The small molecule below binds the protein below.
Small molecule (SMILES): CC(=O)N[C@@H]1[C@@H](O)[C@H](O)[C@@H](CO)O[C@H]1O

Sequence of chain 1.A:
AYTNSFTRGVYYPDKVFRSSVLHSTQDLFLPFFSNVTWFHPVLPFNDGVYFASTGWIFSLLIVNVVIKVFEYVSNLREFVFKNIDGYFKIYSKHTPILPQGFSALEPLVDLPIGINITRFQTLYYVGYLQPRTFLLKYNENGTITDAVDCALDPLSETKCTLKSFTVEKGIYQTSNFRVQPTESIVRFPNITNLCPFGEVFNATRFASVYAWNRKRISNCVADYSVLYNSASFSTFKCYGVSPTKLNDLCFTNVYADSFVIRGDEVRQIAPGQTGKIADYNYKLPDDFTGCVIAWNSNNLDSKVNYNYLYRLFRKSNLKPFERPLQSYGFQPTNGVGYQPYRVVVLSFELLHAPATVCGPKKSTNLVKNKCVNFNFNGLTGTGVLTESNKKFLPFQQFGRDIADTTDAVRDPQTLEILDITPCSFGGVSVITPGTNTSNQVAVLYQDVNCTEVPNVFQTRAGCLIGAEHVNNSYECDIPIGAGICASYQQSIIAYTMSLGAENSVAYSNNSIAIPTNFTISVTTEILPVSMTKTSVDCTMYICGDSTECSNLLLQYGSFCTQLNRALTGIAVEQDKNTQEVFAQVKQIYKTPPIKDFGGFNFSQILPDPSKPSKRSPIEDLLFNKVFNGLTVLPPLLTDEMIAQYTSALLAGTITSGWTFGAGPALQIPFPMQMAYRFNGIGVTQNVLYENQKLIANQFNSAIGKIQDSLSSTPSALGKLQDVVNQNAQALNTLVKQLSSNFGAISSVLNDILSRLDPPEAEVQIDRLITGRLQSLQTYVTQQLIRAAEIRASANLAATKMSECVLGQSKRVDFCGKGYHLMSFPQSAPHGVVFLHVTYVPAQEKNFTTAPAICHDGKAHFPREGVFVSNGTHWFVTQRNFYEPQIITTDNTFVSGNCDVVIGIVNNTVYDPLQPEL

Sequence of chain 1.G:
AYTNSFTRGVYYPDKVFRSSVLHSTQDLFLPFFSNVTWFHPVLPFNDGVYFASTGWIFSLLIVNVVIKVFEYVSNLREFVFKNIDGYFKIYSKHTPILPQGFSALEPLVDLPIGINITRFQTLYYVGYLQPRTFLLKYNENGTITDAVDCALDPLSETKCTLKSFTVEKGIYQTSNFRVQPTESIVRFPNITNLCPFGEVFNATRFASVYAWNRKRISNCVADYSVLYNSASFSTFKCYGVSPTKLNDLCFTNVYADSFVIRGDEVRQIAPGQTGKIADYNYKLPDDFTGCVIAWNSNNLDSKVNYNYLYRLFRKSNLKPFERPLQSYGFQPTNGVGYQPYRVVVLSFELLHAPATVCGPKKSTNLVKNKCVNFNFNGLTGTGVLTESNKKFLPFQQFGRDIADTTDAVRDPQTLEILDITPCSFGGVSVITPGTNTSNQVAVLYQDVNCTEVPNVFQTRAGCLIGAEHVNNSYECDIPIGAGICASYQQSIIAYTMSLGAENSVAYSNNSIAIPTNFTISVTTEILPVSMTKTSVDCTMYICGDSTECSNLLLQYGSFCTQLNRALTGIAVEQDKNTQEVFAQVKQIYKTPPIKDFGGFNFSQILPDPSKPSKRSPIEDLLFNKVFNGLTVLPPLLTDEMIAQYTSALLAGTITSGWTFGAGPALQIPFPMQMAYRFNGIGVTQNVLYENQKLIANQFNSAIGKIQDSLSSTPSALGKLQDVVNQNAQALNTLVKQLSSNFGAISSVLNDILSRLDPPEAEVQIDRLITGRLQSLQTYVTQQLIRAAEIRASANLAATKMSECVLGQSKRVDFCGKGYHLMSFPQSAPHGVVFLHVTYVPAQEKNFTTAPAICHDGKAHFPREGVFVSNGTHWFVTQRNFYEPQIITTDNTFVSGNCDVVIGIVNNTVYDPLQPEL

Binding-site contacts:
Ligand atom C7 contacts residue ASN234 of chain 1.G at 4.1 Å.
Ligand atom C1 contacts residue ASN234 of chain 1.G at 1.5 Å.
Ligand atom C3 contacts residue ASN234 of chain 1.G at 3.9 Å.
Ligand atom O5 contacts residue ASN234 of chain 1.G at 2.4 Å (h-bond).
Ligand atom C2 contacts residue ASN234 of chain 1.G at 2.6 Å.
Ligand atom N2 contacts residue ASN234 of chain 1.G at 3.0 Å (h-bond).
Ligand atom O7 contacts residue HIS519 of chain 1.A at 4.1 Å.
Ligand atom O7 contacts residue ILE233 of chain 1.G at 4.4 Å.
Ligand atom C7 contacts residue GLY232 of chain 1.G at 3.9 Å.
Ligand atom O7 contacts residue GLY232 of chain 1.G at 3.0 Å (h-bond).
Ligand atom C8 contacts residue ASP198 of chain 1.G at 4.5 Å.
Ligand atom C5 contacts residue ASN234 of chain 1.G at 3.8 Å.
Ligand atom O7 contacts residue ASN234 of chain 1.G at 4.1 Å.
Ligand atom C4 contacts residue ASN234 of chain 1.G at 4.3 Å.
Ligand atom O3 contacts residue HIS519 of chain 1.A at 4.2 Å.
Ligand atom C8 contacts residue GLY232 of chain 1.G at 4.4 Å.
Ligand atom C8 contacts residue GLY199 of chain 1.G at 3.9 Å.